Binding-site contacts:
Ligand atom C1 contacts residue LYS152 of chain 3.A at 3.2 Å.
Ligand atom CB contacts residue GLY186 of chain 3.A at 4.4 Å.
Ligand atom OXT contacts residue GLN94 of chain 3.A at 3.9 Å.
Ligand atom CB contacts residue HIS144 of chain 3.A at 4.1 Å.
Ligand atom O1 contacts residue GLN94 of chain 3.A at 3.0 Å (h-bond).
Ligand atom C contacts residue SER142 of chain 3.A at 3.6 Å.
Ligand atom C1 contacts residue TRP187 of chain 3.A at 3.5 Å (hydrophobic).
Ligand atom O1 contacts residue LEU192 of chain 3.A at 3.8 Å.
Ligand atom O2 contacts residue LEU192 of chain 3.A at 3.8 Å.
Ligand atom O1 contacts residue GLN196 of chain 3.A at 2.7 Å (h-bond).
Ligand atom C1 contacts residue HIS144 of chain 3.A at 4.0 Å.
Ligand atom C contacts residue TYR155 of chain 3.A at 3.1 Å (hydrophobic).
Ligand atom O contacts residue HIS144 of chain 3.A at 3.1 Å (h-bond).
Ligand atom O2 contacts residue SER142 of chain 3.A at 4.2 Å.
Ligand atom CA contacts residue NAD1 of chain 3.B at 3.8 Å.
Ligand atom OXT contacts residue LYS152 of chain 3.A at 2.6 Å (salt-bridge).
Ligand atom CB contacts residue NAD1 of chain 3.B at 4.0 Å.
Ligand atom O2 contacts residue TYR155 of chain 3.A at 2.4 Å (h-bond).
Ligand atom OXT contacts residue TRP187 of chain 3.A at 3.8 Å.
Ligand atom O2 contacts residue NAD1 of chain 3.B at 3.1 Å.
Ligand atom CB contacts residue TRP187 of chain 3.A at 3.4 Å (hydrophobic).
Ligand atom O1 contacts residue TRP187 of chain 3.A at 3.9 Å.
Ligand atom C contacts residue NAD1 of chain 3.B at 3.2 Å.
Ligand atom OXT contacts residue HIS144 of chain 3.A at 2.9 Å.
Ligand atom O contacts residue TYR155 of chain 3.A at 3.1 Å (h-bond).
Ligand atom C contacts residue HIS144 of chain 3.A at 4.0 Å.
Ligand atom CA contacts residue TRP187 of chain 3.A at 3.7 Å (hydrophobic).
Ligand atom OXT contacts residue GLN196 of chain 3.A at 4.4 Å.
Ligand atom O contacts residue NAD1 of chain 3.B at 3.5 Å.
Ligand atom CA contacts residue HIS144 of chain 3.A at 4.3 Å.
Ligand atom O1 contacts residue LYS152 of chain 3.A at 3.3 Å (salt-bridge).
Ligand atom C1 contacts residue GLN196 of chain 3.A at 3.7 Å.
Ligand atom C1 contacts residue GLN94 of chain 3.A at 3.7 Å.
Ligand atom CB contacts residue TRP257 of chain 3.A at 3.7 Å (hydrophobic).
Ligand atom O contacts residue SER142 of chain 3.A at 2.5 Å (h-bond).

Sequence of chain 3.A:
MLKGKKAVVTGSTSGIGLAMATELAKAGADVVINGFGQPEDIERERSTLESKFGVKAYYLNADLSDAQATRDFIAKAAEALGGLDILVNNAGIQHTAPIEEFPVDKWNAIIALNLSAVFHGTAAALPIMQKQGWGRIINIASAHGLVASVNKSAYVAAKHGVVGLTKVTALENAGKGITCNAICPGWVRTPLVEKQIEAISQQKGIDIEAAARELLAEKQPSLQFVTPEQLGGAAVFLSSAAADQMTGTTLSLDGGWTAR

The small molecule below binds the protein below.
Small molecule (SMILES): CC(C(=O)O)C(=O)O